Sequence of chain 1.A:
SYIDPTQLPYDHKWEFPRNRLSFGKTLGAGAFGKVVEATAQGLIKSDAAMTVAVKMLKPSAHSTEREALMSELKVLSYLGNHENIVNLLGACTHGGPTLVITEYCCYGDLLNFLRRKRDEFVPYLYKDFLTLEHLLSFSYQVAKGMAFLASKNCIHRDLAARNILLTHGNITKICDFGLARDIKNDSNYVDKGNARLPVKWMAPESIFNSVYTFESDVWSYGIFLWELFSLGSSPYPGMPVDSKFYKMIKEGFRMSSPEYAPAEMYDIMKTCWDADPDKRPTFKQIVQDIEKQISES

Binding-site contacts:
Ligand atom C22 contacts residue CYS127 of chain 1.A at 3.6 Å (hydrophobic).
Ligand atom N3 contacts residue TYR126 of chain 1.A at 3.6 Å.
Ligand atom N2 contacts residue ASP204 of chain 1.A at 3.4 Å (salt-bridge).
Ligand atom C11 contacts residue LEU101 of chain 1.A at 3.6 Å (hydrophobic).
Ligand atom N3 contacts residue CYS127 of chain 1.A at 2.9 Å (h-bond).
Ligand atom C26 contacts residue LEU49 of chain 1.A at 3.6 Å (hydrophobic).
Ligand atom N1 contacts residue ASP204 of chain 1.A at 3.5 Å (salt-bridge).
Ligand atom C22 contacts residue GLU125 of chain 1.A at 3.1 Å.
Ligand atom C30 contacts residue LYS77 of chain 1.A at 3.5 Å.
Ligand atom O1 contacts residue ASP204 of chain 1.A at 2.9 Å (salt-bridge).
Ligand atom C20 contacts residue LEU193 of chain 1.A at 3.7 Å (hydrophobic).
Ligand atom C25 contacts residue PHE205 of chain 1.A at 3.6 Å (hydrophobic).
Ligand atom O1 contacts residue VAL108 of chain 1.A at 3.5 Å.
Ligand atom C6 contacts residue GLU94 of chain 1.A at 3.3 Å.
Ligand atom C29 contacts residue CYS127 of chain 1.A at 3.4 Å (hydrophobic).
Ligand atom C30 contacts residue VAL122 of chain 1.A at 3.4 Å (hydrophobic).
Ligand atom C13 contacts residue GLU94 of chain 1.A at 3.6 Å.
Ligand atom O3 contacts residue GLY130 of chain 1.A at 3.5 Å.
Ligand atom O4 contacts residue THR124 of chain 1.A at 3.6 Å.
Ligand atom C14 contacts residue ASP204 of chain 1.A at 3.6 Å.
Ligand atom C13 contacts residue ASP204 of chain 1.A at 3.3 Å.
Ligand atom N1 contacts residue GLU94 of chain 1.A at 2.8 Å (salt-bridge).
Ligand atom C28 contacts residue CYS127 of chain 1.A at 3.1 Å (hydrophobic).
Ligand atom C7 contacts residue ASP204 of chain 1.A at 3.7 Å.
Ligand atom C29 contacts residue TYR126 of chain 1.A at 3.3 Å (hydrophobic).
Ligand atom C1 contacts residue CYS182 of chain 1.A at 1.8 Å (hydrophobic).
Ligand atom C2 contacts residue CYS182 of chain 1.A at 2.7 Å (hydrophobic).
Ligand atom C11 contacts residue ILE107 of chain 1.A at 3.5 Å (hydrophobic).
Ligand atom C21 contacts residue ALA75 of chain 1.A at 3.5 Å (hydrophobic).
Ligand atom C7 contacts residue GLU94 of chain 1.A at 3.5 Å.
Ligand atom O4 contacts residue LYS77 of chain 1.A at 3.6 Å.
Ligand atom C30 contacts residue ALA75 of chain 1.A at 3.4 Å (hydrophobic).
Ligand atom C22 contacts residue ALA75 of chain 1.A at 3.5 Å (hydrophobic).
Ligand atom O1 contacts residue CYS203 of chain 1.A at 3.3 Å.
Ligand atom C contacts residue CYS182 of chain 1.A at 2.8 Å (hydrophobic).
Ligand atom C14 contacts residue GLU94 of chain 1.A at 3.4 Å.
Ligand atom C21 contacts residue LEU193 of chain 1.A at 3.5 Å (hydrophobic).
Ligand atom C17 contacts residue VAL57 of chain 1.A at 3.6 Å (hydrophobic).
Ligand atom C30 contacts residue THR124 of chain 1.A at 3.3 Å.
Ligand atom O2 contacts residue VAL57 of chain 1.A at 3.6 Å.

A small-molecule ligand and the protein it binds are described below.
Small molecule (SMILES): CCCC1=Nc2ccc(NC(=O)Cc3ncc(Oc4ccnc5cc(OC)ccc45)cc3OC)cc2C(C)(C)O1